Binding-site contacts:
Ligand atom N contacts residue THR317 of chain 1.A at 3.4 Å.
Ligand atom OXT contacts residue TRP285 of chain 1.A at 4.1 Å.
Ligand atom OXT contacts residue HIS347 of chain 2.A at 3.9 Å.
Ligand atom C contacts residue THR317 of chain 1.A at 3.8 Å.
Ligand atom OXT contacts residue GLN318 of chain 1.A at 3.8 Å.
Ligand atom N contacts residue ARG143 of chain 2.A at 3.9 Å.
Ligand atom N contacts residue GLN318 of chain 1.A at 3.8 Å.
Ligand atom O contacts residue THR317 of chain 1.A at 2.7 Å.
Ligand atom OXT contacts residue LYS45 of chain 2.A at 4.0 Å.
Ligand atom CB contacts residue LYS45 of chain 2.A at 4.0 Å.
Ligand atom NG contacts residue HIS176 of chain 2.A at 3.1 Å (h-bond).
Ligand atom CA contacts residue THR317 of chain 1.A at 4.2 Å.
Ligand atom CB contacts residue PLP1 of chain 2.B at 2.8 Å.
Ligand atom C contacts residue LYS45 of chain 2.A at 4.0 Å.
Ligand atom CA contacts residue LYS45 of chain 2.A at 3.3 Å.
Ligand atom O contacts residue GLN318 of chain 1.A at 2.7 Å (h-bond).
Ligand atom C contacts residue GLN318 of chain 1.A at 3.3 Å.
Ligand atom N contacts residue PLP1 of chain 2.B at 3.3 Å (h-bond).
Ligand atom NG contacts residue PLP1 of chain 2.B at 1.4 Å.
Ligand atom CA contacts residue GLN318 of chain 1.A at 4.1 Å.
Ligand atom N contacts residue HIS320 of chain 1.A at 4.4 Å.
Ligand atom N contacts residue LYS45 of chain 2.A at 4.0 Å.
Ligand atom CB contacts residue HIS176 of chain 2.A at 3.6 Å.
Ligand atom NG contacts residue LYS45 of chain 2.A at 3.2 Å (salt-bridge).
Ligand atom OXT contacts residue ZN1 of chain 2.D at 3.3 Å.
Ligand atom O contacts residue TRP285 of chain 1.A at 4.0 Å.
Ligand atom CA contacts residue PLP1 of chain 2.B at 3.3 Å.
Ligand atom C contacts residue ZN1 of chain 2.D at 4.5 Å.
Ligand atom C contacts residue TRP285 of chain 1.A at 4.4 Å (hydrophobic).

This small molecule binds to this protein.
Small molecule (SMILES): NC[C@@H](N)C(=O)O

Sequence of chain 1.A:
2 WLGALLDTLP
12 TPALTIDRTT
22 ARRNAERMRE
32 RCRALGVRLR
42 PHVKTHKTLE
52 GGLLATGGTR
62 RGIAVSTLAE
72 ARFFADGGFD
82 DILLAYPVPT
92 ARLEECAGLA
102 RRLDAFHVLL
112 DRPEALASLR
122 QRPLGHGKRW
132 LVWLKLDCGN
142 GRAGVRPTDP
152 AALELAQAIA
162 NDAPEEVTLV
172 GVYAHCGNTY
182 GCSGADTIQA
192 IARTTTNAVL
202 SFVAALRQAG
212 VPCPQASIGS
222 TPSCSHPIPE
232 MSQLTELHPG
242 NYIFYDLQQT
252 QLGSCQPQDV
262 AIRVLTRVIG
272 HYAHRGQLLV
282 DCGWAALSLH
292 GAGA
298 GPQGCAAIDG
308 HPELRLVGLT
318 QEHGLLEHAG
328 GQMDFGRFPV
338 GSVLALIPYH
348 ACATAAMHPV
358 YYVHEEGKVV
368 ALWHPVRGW

Sequence of chain 2.A:
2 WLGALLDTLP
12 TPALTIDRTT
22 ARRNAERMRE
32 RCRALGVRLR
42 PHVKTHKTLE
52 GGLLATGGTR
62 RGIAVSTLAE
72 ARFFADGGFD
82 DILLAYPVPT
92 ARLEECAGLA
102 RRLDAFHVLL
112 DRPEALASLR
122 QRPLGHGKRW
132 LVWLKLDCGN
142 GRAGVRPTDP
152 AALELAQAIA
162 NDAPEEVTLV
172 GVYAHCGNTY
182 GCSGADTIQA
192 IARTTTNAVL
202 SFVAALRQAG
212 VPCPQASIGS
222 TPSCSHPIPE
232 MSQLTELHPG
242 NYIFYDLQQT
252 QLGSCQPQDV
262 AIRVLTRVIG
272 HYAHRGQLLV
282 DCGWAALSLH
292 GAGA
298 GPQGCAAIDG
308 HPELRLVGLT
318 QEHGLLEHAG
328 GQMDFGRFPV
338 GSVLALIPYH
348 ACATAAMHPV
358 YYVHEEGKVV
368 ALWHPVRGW